Binding-site contacts:
Ligand atom C9 contacts residue ASP16 of chain 2.A at 3.2 Å.
Ligand atom O4M contacts residue ASN14 of chain 2.A at 3.0 Å (h-bond).
Ligand atom O4M contacts residue TYR12 of chain 2.A at 3.8 Å.
Ligand atom C11 contacts residue LEU99 of chain 2.A at 3.6 Å (hydrophobic).
Ligand atom O4M contacts residue ARG228 of chain 2.A at 3.1 Å (salt-bridge).
Ligand atom O4M contacts residue GLY227 of chain 2.A at 3.8 Å.
Ligand atom O6M contacts residue TYR100 of chain 2.A at 3.2 Å (h-bond).
Ligand atom C4A contacts residue LEU99 of chain 2.A at 3.4 Å (hydrophobic).
Ligand atom C12 contacts residue TYR100 of chain 2.A at 3.7 Å (hydrophobic).
Ligand atom C8 contacts residue ARG228 of chain 2.A at 3.8 Å.
Ligand atom C5T contacts residue TYR12 of chain 2.A at 3.5 Å (hydrophobic).
Ligand atom C5A contacts residue LEU99 of chain 2.A at 3.7 Å (hydrophobic).
Ligand atom O0A contacts residue ASP16 of chain 2.A at 3.4 Å (salt-bridge).
Ligand atom O3M contacts residue ARG228 of chain 2.A at 3.0 Å (salt-bridge).
Ligand atom N1T contacts residue TYR12 of chain 2.A at 2.8 Å (h-bond).
Ligand atom C8 contacts residue ASP16 of chain 2.A at 3.0 Å.
Ligand atom C4M contacts residue ASP208 of chain 2.A at 3.4 Å.
Ligand atom C3M contacts residue ARG228 of chain 2.A at 3.7 Å.
Ligand atom C6M contacts residue ALA207 of chain 2.A at 3.5 Å (hydrophobic).
Ligand atom C1M contacts residue LEU99 of chain 2.A at 3.7 Å (hydrophobic).
Ligand atom O5M contacts residue LEU99 of chain 2.A at 3.4 Å.
Ligand atom O7P contacts residue LEU99 of chain 2.A at 3.8 Å.
Ligand atom C6A contacts residue TYR100 of chain 2.A at 3.8 Å (hydrophobic).
Ligand atom C5M contacts residue TYR12 of chain 2.A at 3.8 Å (hydrophobic).
Ligand atom C2 contacts residue LEU99 of chain 2.A at 3.7 Å (hydrophobic).
Ligand atom C22 contacts residue LEU99 of chain 2.A at 3.6 Å (hydrophobic).
Ligand atom C6M contacts residue ASP208 of chain 2.A at 3.5 Å.
Ligand atom O3M contacts residue GLY227 of chain 2.A at 3.5 Å.
Ligand atom O6M contacts residue GLY98 of chain 2.A at 3.4 Å.
Ligand atom C3A contacts residue LEU99 of chain 2.A at 3.7 Å (hydrophobic).
Ligand atom O6M contacts residue LEU99 of chain 2.A at 3.4 Å (h-bond).
Ligand atom C1 contacts residue TYR12 of chain 2.A at 3.6 Å (hydrophobic).
Ligand atom C6M contacts residue TYR12 of chain 2.A at 3.6 Å (hydrophobic).
Ligand atom C4M contacts residue ARG228 of chain 2.A at 3.6 Å.
Ligand atom O4M contacts residue ASP208 of chain 2.A at 2.5 Å (salt-bridge).
Ligand atom C24 contacts residue TYR12 of chain 2.A at 3.5 Å (hydrophobic).
Ligand atom C4M contacts residue GLY227 of chain 2.A at 3.7 Å.
Ligand atom O6M contacts residue ALA207 of chain 2.A at 3.1 Å.
Ligand atom O6M contacts residue ASP208 of chain 2.A at 2.6 Å (salt-bridge).
Ligand atom O2M contacts residue LEU99 of chain 2.A at 3.6 Å (h-bond).

The protein below binds the small molecule below.
Small molecule (SMILES): CCN(CC)c1ccc2c(c1)Oc1cc(N(CC)CC)ccc1C2c1ccccc1C(=O)OCCOCCOCCOCCn1cc(CO[C@H]2O[C@H](CO)[C@@H](O)[C@H](O)[C@@H]2O)nn1

Sequence of chain 2.A:
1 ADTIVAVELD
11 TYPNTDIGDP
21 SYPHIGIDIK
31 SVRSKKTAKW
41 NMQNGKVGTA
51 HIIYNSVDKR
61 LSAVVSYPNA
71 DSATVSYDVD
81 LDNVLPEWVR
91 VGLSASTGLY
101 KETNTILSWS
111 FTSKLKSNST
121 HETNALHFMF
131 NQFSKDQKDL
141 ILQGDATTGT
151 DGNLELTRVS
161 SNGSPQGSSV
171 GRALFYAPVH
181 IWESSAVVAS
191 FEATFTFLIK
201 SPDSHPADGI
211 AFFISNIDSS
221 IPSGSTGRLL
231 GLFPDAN